This protein binds this small molecule.
Small molecule (SMILES): O=CCCS

Sequence of chain 1.A:
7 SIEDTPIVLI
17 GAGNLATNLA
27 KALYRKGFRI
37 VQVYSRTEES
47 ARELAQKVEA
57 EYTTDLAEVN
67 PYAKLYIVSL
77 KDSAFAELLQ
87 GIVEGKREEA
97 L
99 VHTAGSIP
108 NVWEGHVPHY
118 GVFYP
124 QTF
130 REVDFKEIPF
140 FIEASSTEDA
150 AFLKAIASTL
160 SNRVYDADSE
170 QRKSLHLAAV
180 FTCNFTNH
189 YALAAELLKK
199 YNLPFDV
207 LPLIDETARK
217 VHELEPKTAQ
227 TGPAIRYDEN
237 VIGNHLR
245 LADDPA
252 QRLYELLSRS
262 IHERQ

Binding-site contacts:
Ligand atom S3 contacts residue LEU209 of chain 1.B at 3.8 Å.
Ligand atom C1 contacts residue THR227 of chain 1.B at 3.9 Å.
Ligand atom S3 contacts residue CYS182 of chain 1.A at 2.0 Å (h-bond).
Ligand atom S3 contacts residue THR213 of chain 1.B at 4.5 Å.
Ligand atom C2 contacts residue CYS182 of chain 1.A at 3.9 Å (hydrophobic).
Ligand atom S3 contacts residue GLU212 of chain 1.B at 4.0 Å.
Ligand atom O contacts residue GLY228 of chain 1.B at 3.5 Å (h-bond).
Ligand atom O contacts residue ASN183 of chain 1.A at 3.6 Å.
Ligand atom C3 contacts residue CYS182 of chain 1.A at 3.1 Å (hydrophobic).
Ligand atom C2 contacts residue ASN183 of chain 1.A at 3.9 Å.
Ligand atom C2 contacts residue THR227 of chain 1.B at 3.7 Å.
Ligand atom C3 contacts residue ALA178 of chain 1.A at 4.2 Å (hydrophobic).
Ligand atom C1 contacts residue ASN183 of chain 1.A at 3.7 Å.
Ligand atom O contacts residue THR227 of chain 1.B at 3.3 Å (h-bond).

Sequence of chain 1.B:
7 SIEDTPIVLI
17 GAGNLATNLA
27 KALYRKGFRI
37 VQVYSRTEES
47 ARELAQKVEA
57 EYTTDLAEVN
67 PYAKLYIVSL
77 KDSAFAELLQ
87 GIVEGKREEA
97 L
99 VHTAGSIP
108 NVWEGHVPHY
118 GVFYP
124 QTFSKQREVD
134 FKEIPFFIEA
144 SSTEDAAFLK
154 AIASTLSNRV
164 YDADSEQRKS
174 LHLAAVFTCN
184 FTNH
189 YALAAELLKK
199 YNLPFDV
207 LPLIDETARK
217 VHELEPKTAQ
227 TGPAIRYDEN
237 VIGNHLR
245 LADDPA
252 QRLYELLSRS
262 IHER